Sequence of chain 10.B:
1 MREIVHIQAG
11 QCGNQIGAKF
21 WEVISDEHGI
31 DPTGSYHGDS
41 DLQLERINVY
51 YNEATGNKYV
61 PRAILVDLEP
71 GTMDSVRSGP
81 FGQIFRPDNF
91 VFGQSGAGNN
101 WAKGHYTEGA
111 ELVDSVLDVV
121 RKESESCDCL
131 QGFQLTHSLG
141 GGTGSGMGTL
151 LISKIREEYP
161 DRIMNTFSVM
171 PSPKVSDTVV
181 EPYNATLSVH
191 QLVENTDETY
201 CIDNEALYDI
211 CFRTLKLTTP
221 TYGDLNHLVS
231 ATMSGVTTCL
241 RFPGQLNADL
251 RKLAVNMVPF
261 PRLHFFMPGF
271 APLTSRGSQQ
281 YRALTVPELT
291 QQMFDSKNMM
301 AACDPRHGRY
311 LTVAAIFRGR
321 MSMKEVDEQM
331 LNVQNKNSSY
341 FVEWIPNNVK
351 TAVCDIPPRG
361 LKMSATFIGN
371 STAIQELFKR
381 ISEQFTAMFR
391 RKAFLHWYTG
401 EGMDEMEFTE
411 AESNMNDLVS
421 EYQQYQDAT

A small-molecule ligand and the protein it binds are described below.
Small molecule (SMILES): CC(=O)O[C@H]1C(=O)[C@@]2(C)[C@H]([C@H](OC(=O)c3ccccc3)[C@]3(O)C[C@H](OC(=O)[C@H](O)[C@@H](NC(=O)c4ccccc4)c4ccccc4)C(C)=C1C3(C)C)[C@]1(OC(C)=O)CO[C@@H]1C[C@@H]2O

Binding-site contacts:
Ligand atom C16 contacts residue PRO272 of chain 10.B at 4.0 Å (hydrophobic).
Ligand atom C27 contacts residue GLY360 of chain 10.B at 4.0 Å.
Ligand atom C07 contacts residue LEU228 of chain 10.B at 4.0 Å (hydrophobic).
Ligand atom C07 contacts residue HIS227 of chain 10.B at 2.7 Å.
Ligand atom O13 contacts residue ARG359 of chain 10.B at 3.4 Å (salt-bridge).
Ligand atom C09 contacts residue LEU228 of chain 10.B at 4.1 Å (hydrophobic).
Ligand atom C44 contacts residue GLY360 of chain 10.B at 4.0 Å.
Ligand atom O06 contacts residue LEU215 of chain 10.B at 3.6 Å.
Ligand atom C08 contacts residue LEU228 of chain 10.B at 3.3 Å (hydrophobic).
Ligand atom C08 contacts residue HIS227 of chain 10.B at 3.3 Å.
Ligand atom C40 contacts residue SER234 of chain 10.B at 2.9 Å.
Ligand atom C31 contacts residue HIS227 of chain 10.B at 3.4 Å.
Ligand atom C44 contacts residue LEU361 of chain 10.B at 4.0 Å (hydrophobic).
Ligand atom O06 contacts residue THR274 of chain 10.B at 3.2 Å (h-bond).
Ligand atom C41 contacts residue VAL23 of chain 10.B at 3.2 Å (hydrophobic).
Ligand atom C06 contacts residue ASP224 of chain 10.B at 3.6 Å.
Ligand atom C05 contacts residue HIS227 of chain 10.B at 3.4 Å.
Ligand atom C15 contacts residue PRO272 of chain 10.B at 3.6 Å (hydrophobic).
Ligand atom C07 contacts residue ASP224 of chain 10.B at 3.5 Å.
Ligand atom O06 contacts residue PRO272 of chain 10.B at 3.8 Å.
Ligand atom C14 contacts residue LEU215 of chain 10.B at 3.9 Å (hydrophobic).
Ligand atom O13 contacts residue PRO358 of chain 10.B at 3.5 Å.
Ligand atom O14 contacts residue HIS227 of chain 10.B at 2.2 Å (h-bond).
Ligand atom C09 contacts residue HIS227 of chain 10.B at 3.9 Å.
Ligand atom O06 contacts residue LEU273 of chain 10.B at 3.4 Å.
Ligand atom C41 contacts residue SER234 of chain 10.B at 3.6 Å.
Ligand atom C16 contacts residue THR274 of chain 10.B at 3.6 Å.
Ligand atom C33 contacts residue ASP26 of chain 10.B at 3.9 Å.
Ligand atom O08 contacts residue ARG276 of chain 10.B at 3.6 Å.
Ligand atom C39 contacts residue SER234 of chain 10.B at 3.9 Å.
Ligand atom C06 contacts residue HIS227 of chain 10.B at 2.8 Å.
Ligand atom C30 contacts residue HIS227 of chain 10.B at 3.1 Å.
Ligand atom O13 contacts residue GLY360 of chain 10.B at 3.6 Å (h-bond).
Ligand atom C19 contacts residue THR274 of chain 10.B at 3.3 Å.
Ligand atom C36 contacts residue HIS227 of chain 10.B at 3.3 Å.
Ligand atom C42 contacts residue VAL23 of chain 10.B at 3.5 Å (hydrophobic).
Ligand atom C14 contacts residue THR274 of chain 10.B at 4.0 Å.
Ligand atom C04 contacts residue HIS227 of chain 10.B at 4.0 Å.
Ligand atom O07 contacts residue THR274 of chain 10.B at 3.7 Å.
Ligand atom O12 contacts residue GLY360 of chain 10.B at 3.4 Å (h-bond).